Sequence of chain 1.C:
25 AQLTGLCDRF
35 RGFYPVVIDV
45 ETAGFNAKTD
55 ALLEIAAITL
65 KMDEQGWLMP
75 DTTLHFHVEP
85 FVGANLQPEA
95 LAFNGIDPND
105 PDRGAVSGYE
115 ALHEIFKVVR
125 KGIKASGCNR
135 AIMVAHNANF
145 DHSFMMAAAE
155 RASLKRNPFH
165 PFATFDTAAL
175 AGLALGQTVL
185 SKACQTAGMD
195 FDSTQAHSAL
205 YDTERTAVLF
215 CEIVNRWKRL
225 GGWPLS

Binding-site contacts:
Ligand atom C2' contacts residue THR46 of chain 1.C at 3.2 Å.
Ligand atom OP2 contacts residue HIS164 of chain 1.D at 3.1 Å (h-bond).
Ligand atom OP2 contacts residue HIS201 of chain 1.C at 3.2 Å.
Ligand atom O4 contacts residue PHE166 of chain 1.D at 3.2 Å.
Ligand atom C3' contacts residue GLU45 of chain 1.C at 3.4 Å.
Ligand atom OP1 contacts residue HIS201 of chain 1.C at 3.5 Å (h-bond).
Ligand atom C4 contacts residue PHE166 of chain 1.D at 3.1 Å (hydrophobic).
Ligand atom C8 contacts residue PHE49 of chain 1.C at 3.6 Å (hydrophobic).
Ligand atom C5 contacts residue PHE49 of chain 1.C at 3.3 Å (hydrophobic).
Ligand atom OP1 contacts residue VAL183 of chain 1.C at 3.3 Å.
Ligand atom O3' contacts residue GLU45 of chain 1.C at 2.5 Å (salt-bridge).
Ligand atom OP1 contacts residue ASP206 of chain 1.C at 3.1 Å (salt-bridge).
Ligand atom P contacts residue CO1 of chain 1.M at 3.2 Å.
Ligand atom O4' contacts residue ASN141 of chain 1.C at 3.0 Å (h-bond).
Ligand atom C5 contacts residue PHE166 of chain 1.D at 3.5 Å (hydrophobic).
Ligand atom C4 contacts residue PHE97 of chain 1.C at 3.6 Å (hydrophobic).
Ligand atom C1' contacts residue THR46 of chain 1.C at 3.4 Å.
Ligand atom P contacts residue MG1 of chain 1.S at 3.1 Å.
Ligand atom OP1 contacts residue GLU45 of chain 1.C at 3.2 Å (salt-bridge).
Ligand atom O3' contacts residue MG1 of chain 1.S at 2.5 Å.
Ligand atom N3 contacts residue PHE97 of chain 1.C at 3.4 Å.
Ligand atom N1 contacts residue PHE97 of chain 1.C at 3.3 Å.
Ligand atom C2' contacts residue PHE144 of chain 1.C at 3.5 Å (hydrophobic).
Ligand atom OP1 contacts residue CO1 of chain 1.M at 1.9 Å.
Ligand atom C4' contacts residue THR46 of chain 1.C at 3.4 Å.
Ligand atom O4' contacts residue PHE144 of chain 1.C at 3.5 Å.
Ligand atom OP1 contacts residue MG1 of chain 1.S at 2.6 Å.
Ligand atom OP1 contacts residue HIS140 of chain 1.C at 3.3 Å (h-bond).
Ligand atom OP1 contacts residue LEU184 of chain 1.C at 3.0 Å (h-bond).
Ligand atom N7 contacts residue PHE49 of chain 1.C at 3.4 Å.
Ligand atom C6 contacts residue PHE97 of chain 1.C at 3.6 Å (hydrophobic).
Ligand atom OP2 contacts residue LEU184 of chain 1.C at 3.6 Å.
Ligand atom O3' contacts residue THR46 of chain 1.C at 3.1 Å (h-bond).
Ligand atom O2 contacts residue PHE144 of chain 1.C at 3.3 Å.
Ligand atom C2 contacts residue PHE97 of chain 1.C at 3.3 Å (hydrophobic).
Ligand atom O5' contacts residue ASN141 of chain 1.C at 3.4 Å (h-bond).
Ligand atom O3' contacts residue ASN98 of chain 1.C at 3.0 Å (h-bond).
Ligand atom C4 contacts residue PHE49 of chain 1.C at 3.3 Å (hydrophobic).
Ligand atom N9 contacts residue PHE49 of chain 1.C at 3.4 Å.
Ligand atom N3 contacts residue PHE166 of chain 1.D at 3.3 Å.

A protein and the small-molecule ligand that binds it are described below.
Small molecule (SMILES): Cc1cn([C@H]2C[C@H](O[P](=O)(O)OC[C@H]3O[C@@H](n4cc(C)c(=O)[nH]c4=O)C[C@@H]3O[P](=O)(O)OC[C@H]3O[C@@H](n4cnc5c(N)ncnc54)C[C@@H]3O)[C@@H](COP(=O)=O)O2)c(=O)[nH]c1=O

Sequence of chain 1.D:
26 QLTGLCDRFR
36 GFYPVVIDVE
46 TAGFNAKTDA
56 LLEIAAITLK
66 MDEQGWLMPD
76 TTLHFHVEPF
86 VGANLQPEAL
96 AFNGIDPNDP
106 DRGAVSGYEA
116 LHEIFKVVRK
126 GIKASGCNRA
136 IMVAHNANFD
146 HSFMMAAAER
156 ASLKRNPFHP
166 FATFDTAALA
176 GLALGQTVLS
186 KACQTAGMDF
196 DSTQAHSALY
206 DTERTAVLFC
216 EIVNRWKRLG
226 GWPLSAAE